Sequence of chain 2.A:
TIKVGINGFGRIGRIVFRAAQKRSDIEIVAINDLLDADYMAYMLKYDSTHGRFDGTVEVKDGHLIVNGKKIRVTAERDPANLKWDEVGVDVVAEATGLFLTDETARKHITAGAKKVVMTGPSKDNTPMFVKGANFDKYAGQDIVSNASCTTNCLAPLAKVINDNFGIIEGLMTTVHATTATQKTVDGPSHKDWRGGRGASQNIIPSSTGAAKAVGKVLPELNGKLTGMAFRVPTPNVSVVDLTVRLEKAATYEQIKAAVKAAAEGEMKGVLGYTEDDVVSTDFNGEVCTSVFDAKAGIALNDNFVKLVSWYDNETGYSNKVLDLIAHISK

This small molecule binds to this protein.
Small molecule (SMILES): O=P(O)(O)OC[C@H](O)CO

Binding-site contacts:
Ligand atom P contacts residue ASP136 of chain 2.A at 4.0 Å.
Ligand atom O3P contacts residue VAL130 of chain 2.A at 3.8 Å.
Ligand atom O2P contacts residue ASP136 of chain 2.A at 2.9 Å (salt-bridge).
Ligand atom O3P contacts residue GLY132 of chain 2.A at 2.8 Å (h-bond).
Ligand atom P contacts residue PHE135 of chain 2.A at 3.5 Å.
Ligand atom C2 contacts residue MET267 of chain 2.A at 4.3 Å (hydrophobic).
Ligand atom O4P contacts residue ALA133 of chain 2.A at 3.2 Å (h-bond).
Ligand atom O2P contacts residue ALA133 of chain 2.A at 3.8 Å.
Ligand atom O4P contacts residue MET267 of chain 2.A at 3.5 Å.
Ligand atom O3P contacts residue LYS131 of chain 2.A at 3.7 Å.
Ligand atom P contacts residue GLY132 of chain 2.A at 3.8 Å.
Ligand atom O3P contacts residue ASN134 of chain 2.A at 3.5 Å (h-bond).
Ligand atom C3 contacts residue GLY132 of chain 2.A at 4.2 Å.
Ligand atom O3P contacts residue ASP136 of chain 2.A at 4.2 Å.
Ligand atom C3 contacts residue PHE135 of chain 2.A at 4.3 Å (hydrophobic).
Ligand atom O1P contacts residue PHE135 of chain 2.A at 4.5 Å.
Ligand atom P contacts residue ALA133 of chain 2.A at 3.8 Å.
Ligand atom O2P contacts residue ASN134 of chain 2.A at 3.4 Å.
Ligand atom O1P contacts residue GLY132 of chain 2.A at 4.4 Å.
Ligand atom O1 contacts residue GLU266 of chain 2.A at 3.6 Å (salt-bridge).
Ligand atom O4P contacts residue LYS159 of chain 2.A at 4.0 Å.
Ligand atom P contacts residue ASN134 of chain 2.A at 3.7 Å.
Ligand atom O3P contacts residue PHE135 of chain 2.A at 2.9 Å (h-bond).
Ligand atom O3P contacts residue ALA133 of chain 2.A at 3.5 Å (h-bond).
Ligand atom O4P contacts residue GLY132 of chain 2.A at 3.0 Å.
Ligand atom O2P contacts residue PHE135 of chain 2.A at 3.0 Å (h-bond).
Ligand atom C1 contacts residue GLU266 of chain 2.A at 4.3 Å.
Ligand atom C2 contacts residue GLU266 of chain 2.A at 4.1 Å.
Ligand atom O2 contacts residue GLU266 of chain 2.A at 3.9 Å.
Ligand atom O4P contacts residue ASN134 of chain 2.A at 3.9 Å.
Ligand atom O1P contacts residue ASP136 of chain 2.A at 4.4 Å.
Ligand atom O2 contacts residue LYS131 of chain 2.A at 4.4 Å.